Sequence of chain 1.A:
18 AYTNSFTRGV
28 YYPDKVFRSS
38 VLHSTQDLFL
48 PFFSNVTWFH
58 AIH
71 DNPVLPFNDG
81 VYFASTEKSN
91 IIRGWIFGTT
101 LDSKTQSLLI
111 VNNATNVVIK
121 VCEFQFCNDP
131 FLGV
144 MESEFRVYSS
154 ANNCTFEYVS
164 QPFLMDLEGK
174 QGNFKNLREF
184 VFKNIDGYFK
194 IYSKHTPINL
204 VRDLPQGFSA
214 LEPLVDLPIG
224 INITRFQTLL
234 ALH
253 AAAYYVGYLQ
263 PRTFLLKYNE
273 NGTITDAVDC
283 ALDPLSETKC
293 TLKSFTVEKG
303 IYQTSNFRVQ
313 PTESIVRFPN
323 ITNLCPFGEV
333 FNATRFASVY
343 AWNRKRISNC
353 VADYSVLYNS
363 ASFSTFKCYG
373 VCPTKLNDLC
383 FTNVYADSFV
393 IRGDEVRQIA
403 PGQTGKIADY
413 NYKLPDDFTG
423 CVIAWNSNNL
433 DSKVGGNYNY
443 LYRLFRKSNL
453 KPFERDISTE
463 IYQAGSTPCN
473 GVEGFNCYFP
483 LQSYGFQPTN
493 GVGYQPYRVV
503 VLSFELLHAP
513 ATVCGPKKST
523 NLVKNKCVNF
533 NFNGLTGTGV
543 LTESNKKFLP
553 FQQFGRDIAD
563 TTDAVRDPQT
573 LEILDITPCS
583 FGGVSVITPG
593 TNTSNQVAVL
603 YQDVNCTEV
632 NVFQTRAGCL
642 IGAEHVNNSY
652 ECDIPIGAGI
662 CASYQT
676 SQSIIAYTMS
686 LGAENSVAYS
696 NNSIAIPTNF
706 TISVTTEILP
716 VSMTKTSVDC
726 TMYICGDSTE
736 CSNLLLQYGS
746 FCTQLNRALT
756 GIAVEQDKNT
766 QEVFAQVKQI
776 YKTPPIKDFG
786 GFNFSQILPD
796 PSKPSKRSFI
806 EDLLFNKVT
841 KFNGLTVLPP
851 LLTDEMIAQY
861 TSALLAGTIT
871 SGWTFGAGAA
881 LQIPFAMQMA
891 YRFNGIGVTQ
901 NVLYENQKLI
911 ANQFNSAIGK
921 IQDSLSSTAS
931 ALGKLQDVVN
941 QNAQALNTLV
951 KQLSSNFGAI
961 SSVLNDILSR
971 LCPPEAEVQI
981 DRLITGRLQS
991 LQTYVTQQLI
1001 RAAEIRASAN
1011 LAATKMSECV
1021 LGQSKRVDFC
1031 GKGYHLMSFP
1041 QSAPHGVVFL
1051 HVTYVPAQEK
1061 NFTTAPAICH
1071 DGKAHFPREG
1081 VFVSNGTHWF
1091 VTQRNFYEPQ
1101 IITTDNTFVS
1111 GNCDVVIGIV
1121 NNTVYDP

Sequence of chain 1.B:
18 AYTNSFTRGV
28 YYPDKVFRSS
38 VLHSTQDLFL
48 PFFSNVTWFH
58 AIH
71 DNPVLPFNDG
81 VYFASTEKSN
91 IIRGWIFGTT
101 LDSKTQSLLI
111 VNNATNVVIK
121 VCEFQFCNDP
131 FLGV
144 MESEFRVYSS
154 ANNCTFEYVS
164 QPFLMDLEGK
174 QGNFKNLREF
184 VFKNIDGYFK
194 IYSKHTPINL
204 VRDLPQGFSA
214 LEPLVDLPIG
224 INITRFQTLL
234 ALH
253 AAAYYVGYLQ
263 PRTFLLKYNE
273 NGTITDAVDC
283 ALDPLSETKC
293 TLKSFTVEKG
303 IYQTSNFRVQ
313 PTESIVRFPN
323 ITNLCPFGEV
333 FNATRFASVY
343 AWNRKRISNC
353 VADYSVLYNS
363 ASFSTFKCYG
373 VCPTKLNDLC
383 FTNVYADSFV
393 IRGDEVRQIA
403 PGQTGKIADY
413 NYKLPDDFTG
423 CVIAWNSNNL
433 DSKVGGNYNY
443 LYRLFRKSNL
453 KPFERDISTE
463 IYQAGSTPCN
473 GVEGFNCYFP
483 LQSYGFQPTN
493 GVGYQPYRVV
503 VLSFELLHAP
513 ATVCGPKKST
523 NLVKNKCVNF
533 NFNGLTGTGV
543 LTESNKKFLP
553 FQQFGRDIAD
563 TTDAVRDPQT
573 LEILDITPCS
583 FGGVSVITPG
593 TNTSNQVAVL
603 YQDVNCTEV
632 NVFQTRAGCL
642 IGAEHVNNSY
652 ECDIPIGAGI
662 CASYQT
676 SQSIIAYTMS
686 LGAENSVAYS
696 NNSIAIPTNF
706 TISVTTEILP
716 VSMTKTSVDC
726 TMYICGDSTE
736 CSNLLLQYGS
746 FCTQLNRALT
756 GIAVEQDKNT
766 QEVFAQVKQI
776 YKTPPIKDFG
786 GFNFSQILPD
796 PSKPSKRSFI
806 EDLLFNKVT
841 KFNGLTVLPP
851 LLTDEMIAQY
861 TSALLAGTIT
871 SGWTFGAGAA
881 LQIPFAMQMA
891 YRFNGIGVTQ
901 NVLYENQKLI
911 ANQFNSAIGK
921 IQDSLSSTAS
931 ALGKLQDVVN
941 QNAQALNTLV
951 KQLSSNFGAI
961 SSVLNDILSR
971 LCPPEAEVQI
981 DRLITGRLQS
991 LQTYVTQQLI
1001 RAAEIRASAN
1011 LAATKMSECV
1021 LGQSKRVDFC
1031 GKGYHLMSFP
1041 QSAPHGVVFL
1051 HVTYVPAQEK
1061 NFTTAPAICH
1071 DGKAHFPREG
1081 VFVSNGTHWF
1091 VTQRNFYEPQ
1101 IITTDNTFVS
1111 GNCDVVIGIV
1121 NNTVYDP

Binding-site contacts:
Ligand atom O7 contacts residue ASN271 of chain 1.B at 4.2 Å.
Ligand atom C8 contacts residue ASN271 of chain 1.B at 3.1 Å.
Ligand atom C7 contacts residue GLU272 of chain 1.B at 4.4 Å.
Ligand atom C2 contacts residue GLU272 of chain 1.B at 4.4 Å.
Ligand atom C6 contacts residue LYS549 of chain 1.A at 4.2 Å.
Ligand atom O7 contacts residue ASN273 of chain 1.B at 3.7 Å.
Ligand atom C4 contacts residue ASN273 of chain 1.B at 4.2 Å.
Ligand atom C7 contacts residue ASN273 of chain 1.B at 3.5 Å.
Ligand atom N2 contacts residue GLU272 of chain 1.B at 3.6 Å (salt-bridge).
Ligand atom C3 contacts residue GLU272 of chain 1.B at 4.4 Å.
Ligand atom C8 contacts residue GLU272 of chain 1.B at 4.2 Å.
Ligand atom C7 contacts residue ASN271 of chain 1.B at 4.0 Å.
Ligand atom C5 contacts residue ASN273 of chain 1.B at 3.7 Å.
Ligand atom C1 contacts residue ASN273 of chain 1.B at 1.4 Å.
Ligand atom O5 contacts residue ASN273 of chain 1.B at 2.4 Å (h-bond).
Ligand atom C3 contacts residue ASN273 of chain 1.B at 3.8 Å.
Ligand atom N2 contacts residue ASN273 of chain 1.B at 2.9 Å (h-bond).
Ligand atom O6 contacts residue LYS549 of chain 1.A at 4.3 Å.
Ligand atom O5 contacts residue LYS549 of chain 1.A at 3.8 Å.
Ligand atom C2 contacts residue ASN273 of chain 1.B at 2.4 Å.

The small molecule below binds the protein below.
Small molecule (SMILES): CC(=O)N[C@@H]1[C@@H](O)[C@H](O)[C@@H](CO)O[C@H]1O